Binding-site contacts:
Ligand atom O15 contacts residue HIS66 of chain 1.A at 3.4 Å.
Ligand atom N1 contacts residue ZN1 of chain 1.E at 1.9 Å.
Ligand atom O15 contacts residue SER67 of chain 1.A at 3.6 Å.
Ligand atom C12 contacts residue THR199 of chain 1.A at 3.6 Å.
Ligand atom C7 contacts residue THR199 of chain 1.A at 3.6 Å.
Ligand atom C11 contacts residue HIS91 of chain 1.A at 3.8 Å.
Ligand atom O5 contacts residue ZN1 of chain 1.E at 3.3 Å.
Ligand atom C12 contacts residue HIS91 of chain 1.A at 3.1 Å.
Ligand atom C8 contacts residue HIS91 of chain 1.A at 3.6 Å.
Ligand atom O5 contacts residue VAL119 of chain 1.A at 3.7 Å.
Ligand atom N1 contacts residue GLU104 of chain 1.A at 3.9 Å.
Ligand atom O6 contacts residue THR198 of chain 1.A at 3.4 Å (h-bond).
Ligand atom CL contacts residue ASN64 of chain 1.A at 3.4 Å.
Ligand atom S4 contacts residue HIS91 of chain 1.A at 3.5 Å (h-bond).
Ligand atom N1 contacts residue HIS117 of chain 1.A at 3.4 Å (h-bond).
Ligand atom C23 contacts residue VAL119 of chain 1.A at 3.8 Å (hydrophobic).
Ligand atom S21 contacts residue LEU197 of chain 1.A at 3.9 Å.
Ligand atom C17 contacts residue ASN245 of chain 1.A at 4.0 Å.
Ligand atom C17 contacts residue SER67 of chain 1.A at 3.4 Å.
Ligand atom O6 contacts residue THR199 of chain 1.A at 3.6 Å.
Ligand atom C17 contacts residue HIS66 of chain 1.A at 3.3 Å.
Ligand atom S4 contacts residue THR198 of chain 1.A at 3.9 Å.
Ligand atom C14 contacts residue THR199 of chain 1.A at 4.0 Å.
Ligand atom C7 contacts residue ZN1 of chain 1.E at 3.5 Å.
Ligand atom C7 contacts residue HIS91 of chain 1.A at 3.1 Å.
Ligand atom N1 contacts residue HIS93 of chain 1.A at 3.5 Å (h-bond).
Ligand atom C11 contacts residue THR199 of chain 1.A at 3.9 Å.
Ligand atom O6 contacts residue LEU197 of chain 1.A at 3.5 Å.
Ligand atom C8 contacts residue THR199 of chain 1.A at 3.8 Å.
Ligand atom O5 contacts residue HIS91 of chain 1.A at 3.2 Å.
Ligand atom O16 contacts residue THR199 of chain 1.A at 3.5 Å.
Ligand atom S4 contacts residue ZN1 of chain 1.E at 3.0 Å.
Ligand atom C17 contacts residue TYR6 of chain 1.A at 3.3 Å (hydrophobic).
Ligand atom N1 contacts residue THR198 of chain 1.A at 2.8 Å (h-bond).
Ligand atom C9 contacts residue THR199 of chain 1.A at 4.0 Å.
Ligand atom O16 contacts residue TYR6 of chain 1.A at 3.3 Å (h-bond).
Ligand atom C12 contacts residue ZN1 of chain 1.E at 3.3 Å.
Ligand atom O16 contacts residue HIS93 of chain 1.A at 3.4 Å.
Ligand atom C17 contacts residue HIS93 of chain 1.A at 3.5 Å.
Ligand atom N1 contacts residue HIS91 of chain 1.A at 3.2 Å (h-bond).

This protein binds this small molecule.
Small molecule (SMILES): COC(=O)c1cc(S(N)(=O)=O)c(SC2CCCCC2)cc1Cl

Sequence of chain 1.A:
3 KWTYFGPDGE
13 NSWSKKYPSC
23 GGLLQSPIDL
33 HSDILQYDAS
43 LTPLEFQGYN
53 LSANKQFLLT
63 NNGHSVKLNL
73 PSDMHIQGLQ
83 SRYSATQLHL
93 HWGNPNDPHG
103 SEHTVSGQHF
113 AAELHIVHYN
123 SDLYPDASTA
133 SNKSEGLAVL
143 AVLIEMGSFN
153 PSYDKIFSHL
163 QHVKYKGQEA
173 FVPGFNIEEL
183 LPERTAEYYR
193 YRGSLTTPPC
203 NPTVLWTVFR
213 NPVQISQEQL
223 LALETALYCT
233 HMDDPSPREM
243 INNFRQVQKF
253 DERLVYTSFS